Sequence of chain 1.A:
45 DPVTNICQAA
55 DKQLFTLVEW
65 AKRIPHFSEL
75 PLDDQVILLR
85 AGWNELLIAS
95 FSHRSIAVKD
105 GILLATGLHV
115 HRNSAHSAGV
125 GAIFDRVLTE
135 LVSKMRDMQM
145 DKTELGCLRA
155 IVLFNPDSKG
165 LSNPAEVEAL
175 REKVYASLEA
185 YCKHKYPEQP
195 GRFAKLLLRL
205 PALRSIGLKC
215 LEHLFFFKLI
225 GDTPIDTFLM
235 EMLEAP

Sequence of chain 1.C:
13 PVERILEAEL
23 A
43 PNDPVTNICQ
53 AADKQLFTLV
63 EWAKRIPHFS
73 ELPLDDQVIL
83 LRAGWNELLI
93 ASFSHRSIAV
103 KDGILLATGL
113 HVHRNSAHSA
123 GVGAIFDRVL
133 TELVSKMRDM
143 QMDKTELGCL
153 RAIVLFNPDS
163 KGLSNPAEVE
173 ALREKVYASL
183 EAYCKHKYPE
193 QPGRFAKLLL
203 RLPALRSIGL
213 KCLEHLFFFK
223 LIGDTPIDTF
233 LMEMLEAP

A small-molecule ligand and the protein it binds are described below.
Small molecule (SMILES): CC1=C(CCc2nnn[nH]2)c2cc(F)ccc2/C1=C\c1ccc(C(C)C)cc1

Binding-site contacts:
Ligand atom N26 contacts residue CYS214 of chain 1.A at 3.8 Å.
Ligand atom C18 contacts residue GLY225 of chain 1.A at 4.0 Å.
Ligand atom N27 contacts residue PHE219 of chain 1.A at 3.2 Å (h-bond).
Ligand atom C01 contacts residue TRP87 of chain 1.A at 3.7 Å (hydrophobic).
Ligand atom F21 contacts residue PHE221 of chain 1.A at 3.4 Å.
Ligand atom C07 contacts residue PHE220 of chain 1.A at 3.6 Å (hydrophobic).
Ligand atom C12 contacts residue ALA54 of chain 1.A at 3.9 Å (hydrophobic).
Ligand atom N27 contacts residue CYS214 of chain 1.A at 3.9 Å.
Ligand atom N26 contacts residue LEU215 of chain 1.A at 3.7 Å.
Ligand atom C19 contacts residue GLY225 of chain 1.A at 3.9 Å.
Ligand atom C18 contacts residue ILE50 of chain 1.A at 4.0 Å (hydrophobic).
Ligand atom C10 contacts residue ILE224 of chain 1.A at 3.9 Å (hydrophobic).
Ligand atom C04 contacts residue PHE221 of chain 1.A at 4.0 Å (hydrophobic).
Ligand atom N25 contacts residue LEU215 of chain 1.A at 4.0 Å.
Ligand atom C17 contacts residue ILE224 of chain 1.A at 3.6 Å (hydrophobic).
Ligand atom C18 contacts residue PHE221 of chain 1.A at 4.0 Å (hydrophobic).
Ligand atom N28 contacts residue PHE220 of chain 1.A at 3.5 Å (h-bond).
Ligand atom C16 contacts residue LEU112 of chain 1.A at 3.8 Å (hydrophobic).
Ligand atom N26 contacts residue LEU218 of chain 1.A at 3.8 Å.
Ligand atom N26 contacts residue PHE219 of chain 1.A at 4.0 Å.
Ligand atom N28 contacts residue PHE219 of chain 1.A at 3.9 Å.
Ligand atom C09 contacts residue PHE220 of chain 1.A at 3.6 Å (hydrophobic).
Ligand atom C16 contacts residue ILE224 of chain 1.A at 3.7 Å (hydrophobic).
Ligand atom C24 contacts residue LEU218 of chain 1.A at 3.9 Å (hydrophobic).
Ligand atom C20 contacts residue PHE221 of chain 1.A at 3.6 Å (hydrophobic).
Ligand atom N27 contacts residue PHE221 of chain 1.A at 3.7 Å.
Ligand atom N27 contacts residue LEU218 of chain 1.A at 3.2 Å.
Ligand atom C05 contacts residue PHE220 of chain 1.A at 3.7 Å (hydrophobic).
Ligand atom C23 contacts residue LEU218 of chain 1.A at 4.0 Å (hydrophobic).
Ligand atom N27 contacts residue PHE220 of chain 1.A at 3.0 Å (h-bond).
Ligand atom C06 contacts residue PHE220 of chain 1.A at 3.5 Å (hydrophobic).
Ligand atom N28 contacts residue PHE221 of chain 1.A at 3.1 Å (h-bond).
Ligand atom C19 contacts residue PHE221 of chain 1.A at 3.5 Å (hydrophobic).
Ligand atom F21 contacts residue GLY225 of chain 1.A at 3.2 Å.
Ligand atom C18 contacts residue ILE224 of chain 1.A at 3.5 Å (hydrophobic).
Ligand atom C18 contacts residue PHE220 of chain 1.A at 3.9 Å (hydrophobic).
Ligand atom C11 contacts residue ILE224 of chain 1.A at 3.9 Å (hydrophobic).
Ligand atom C17 contacts residue PHE220 of chain 1.A at 3.9 Å (hydrophobic).
Ligand atom C22 contacts residue LEU218 of chain 1.C at 3.9 Å (hydrophobic).
Ligand atom N28 contacts residue LEU218 of chain 1.A at 3.4 Å.